Sequence of chain 1.A:
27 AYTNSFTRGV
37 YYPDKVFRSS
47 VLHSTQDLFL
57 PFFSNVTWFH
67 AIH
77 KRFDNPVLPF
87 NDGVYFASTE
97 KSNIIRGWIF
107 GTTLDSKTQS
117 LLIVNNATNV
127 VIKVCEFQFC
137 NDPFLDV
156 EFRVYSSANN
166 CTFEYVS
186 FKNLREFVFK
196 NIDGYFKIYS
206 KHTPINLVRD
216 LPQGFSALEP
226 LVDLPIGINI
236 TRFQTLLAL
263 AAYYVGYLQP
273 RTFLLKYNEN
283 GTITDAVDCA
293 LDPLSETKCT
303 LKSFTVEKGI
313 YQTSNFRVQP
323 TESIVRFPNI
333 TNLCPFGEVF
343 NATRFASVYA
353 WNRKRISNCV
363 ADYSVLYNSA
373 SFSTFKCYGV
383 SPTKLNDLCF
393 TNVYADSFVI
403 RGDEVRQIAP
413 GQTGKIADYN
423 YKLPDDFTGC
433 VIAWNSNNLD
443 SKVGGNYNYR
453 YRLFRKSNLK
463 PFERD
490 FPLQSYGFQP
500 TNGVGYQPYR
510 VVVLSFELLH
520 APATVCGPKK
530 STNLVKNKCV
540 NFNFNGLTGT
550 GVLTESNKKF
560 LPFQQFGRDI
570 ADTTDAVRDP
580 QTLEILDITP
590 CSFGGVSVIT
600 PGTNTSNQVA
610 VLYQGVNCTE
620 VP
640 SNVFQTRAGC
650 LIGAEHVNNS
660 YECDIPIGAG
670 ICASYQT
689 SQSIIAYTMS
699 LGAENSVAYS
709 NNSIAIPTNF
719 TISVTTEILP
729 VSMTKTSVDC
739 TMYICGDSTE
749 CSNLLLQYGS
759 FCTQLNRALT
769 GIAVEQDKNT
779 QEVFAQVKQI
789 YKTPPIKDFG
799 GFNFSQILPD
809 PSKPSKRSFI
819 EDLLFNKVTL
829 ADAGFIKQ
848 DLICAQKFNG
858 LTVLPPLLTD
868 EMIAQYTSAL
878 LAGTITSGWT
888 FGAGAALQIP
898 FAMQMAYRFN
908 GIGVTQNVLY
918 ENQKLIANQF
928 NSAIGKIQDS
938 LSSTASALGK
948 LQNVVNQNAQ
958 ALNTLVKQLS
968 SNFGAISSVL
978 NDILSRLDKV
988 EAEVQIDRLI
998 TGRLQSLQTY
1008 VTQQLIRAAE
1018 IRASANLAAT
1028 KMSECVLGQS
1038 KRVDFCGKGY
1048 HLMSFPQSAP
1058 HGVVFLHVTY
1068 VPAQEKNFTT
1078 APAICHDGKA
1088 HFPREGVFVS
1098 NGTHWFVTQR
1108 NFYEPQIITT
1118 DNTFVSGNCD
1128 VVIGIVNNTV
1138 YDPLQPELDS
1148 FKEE

This small molecule binds to this protein.
Small molecule (SMILES): CC(=O)N[C@@H]1[C@@H](O)[C@H](O)[C@@H](CO)O[C@H]1O

Binding-site contacts:
Ligand atom C1 contacts residue ASN61 of chain 1.A at 1.4 Å.
Ligand atom C5 contacts residue ASN61 of chain 1.A at 3.6 Å.
Ligand atom O5 contacts residue ASN61 of chain 1.A at 2.4 Å (h-bond).
Ligand atom N2 contacts residue ASN61 of chain 1.A at 2.8 Å (h-bond).
Ligand atom C4 contacts residue ASN61 of chain 1.A at 4.2 Å.
Ligand atom C8 contacts residue ASN61 of chain 1.A at 4.2 Å.
Ligand atom O7 contacts residue ASN61 of chain 1.A at 3.0 Å (h-bond).
Ligand atom C3 contacts residue ASN61 of chain 1.A at 3.7 Å.
Ligand atom C2 contacts residue ASN61 of chain 1.A at 2.4 Å.
Ligand atom C7 contacts residue ASN61 of chain 1.A at 3.1 Å.